Binding-site contacts:
Ligand atom C5 contacts residue MET175 of chain 1.VA at 3.8 Å (hydrophobic).
Ligand atom C6 contacts residue MET175 of chain 1.VA at 3.9 Å (hydrophobic).
Ligand atom C35 contacts residue GLY71 of chain 1.VA at 3.8 Å.
Ligand atom C35 contacts residue CLA1 of chain 1.KJ at 4.1 Å.
Ligand atom O2 contacts residue ILE27 of chain 1.VA at 2.9 Å (h-bond).
Ligand atom C18 contacts residue PRO26 of chain 1.VA at 3.7 Å (hydrophobic).
Ligand atom C5 contacts residue CLA1 of chain 1.JJ at 3.1 Å.
Ligand atom C36 contacts residue CLA1 of chain 1.KJ at 3.4 Å.
Ligand atom C34 contacts residue PHE72 of chain 1.VA at 3.9 Å (hydrophobic).
Ligand atom C33 contacts residue ILE102 of chain 1.VA at 4.2 Å (hydrophobic).
Ligand atom O4 contacts residue PRO98 of chain 1.VA at 3.4 Å (h-bond).
Ligand atom C23 contacts residue PHE24 of chain 1.VA at 3.8 Å (hydrophobic).
Ligand atom C18 contacts residue ILE27 of chain 1.VA at 4.0 Å (hydrophobic).
Ligand atom O1 contacts residue PRO26 of chain 1.VA at 4.0 Å.
Ligand atom C1 contacts residue CLA1 of chain 1.JJ at 3.9 Å.
Ligand atom C4 contacts residue CLA1 of chain 1.JJ at 3.4 Å.
Ligand atom O2 contacts residue GLY28 of chain 1.VA at 3.2 Å (h-bond).
Ligand atom C36 contacts residue PHE72 of chain 1.VA at 3.9 Å (hydrophobic).
Ligand atom C41 contacts residue PHE72 of chain 1.VA at 3.9 Å (hydrophobic).
Ligand atom O2 contacts residue PRO26 of chain 1.VA at 3.8 Å.
Ligand atom C6 contacts residue CLA1 of chain 1.JJ at 3.6 Å.
Ligand atom C2 contacts residue ALA65 of chain 1.VA at 4.2 Å (hydrophobic).
Ligand atom C35 contacts residue PHE72 of chain 1.VA at 3.5 Å (hydrophobic).
Ligand atom C15 contacts residue PHE24 of chain 1.VA at 3.9 Å (hydrophobic).
Ligand atom C contacts residue CLA1 of chain 1.JJ at 3.0 Å.
Ligand atom O1 contacts residue PHE24 of chain 1.VA at 2.9 Å.
Ligand atom C7 contacts residue MET175 of chain 1.VA at 3.1 Å (hydrophobic).
Ligand atom C24 contacts residue ALA178 of chain 1.VA at 4.2 Å (hydrophobic).
Ligand atom C34 contacts residue PRO98 of chain 1.VA at 4.0 Å (hydrophobic).
Ligand atom C3 contacts residue MET175 of chain 1.VA at 4.1 Å (hydrophobic).
Ligand atom C33 contacts residue CLA1 of chain 1.KJ at 3.7 Å.
Ligand atom C3 contacts residue CLA1 of chain 1.JJ at 3.5 Å.
Ligand atom C4 contacts residue MET175 of chain 1.VA at 3.7 Å (hydrophobic).
Ligand atom C31 contacts residue CLA1 of chain 1.KJ at 3.9 Å.
Ligand atom C26 contacts residue ALA68 of chain 1.VA at 4.1 Å (hydrophobic).
Ligand atom O4 contacts residue CLA1 of chain 1.KJ at 3.7 Å.
Ligand atom C31 contacts residue PHE72 of chain 1.VA at 4.0 Å (hydrophobic).
Ligand atom C25 contacts residue CLA1 of chain 1.JJ at 3.9 Å.
Ligand atom C37 contacts residue CLA1 of chain 1.KJ at 2.3 Å.
Ligand atom C8 contacts residue CLA1 of chain 1.JJ at 3.5 Å.

Sequence of chain 1.VA:
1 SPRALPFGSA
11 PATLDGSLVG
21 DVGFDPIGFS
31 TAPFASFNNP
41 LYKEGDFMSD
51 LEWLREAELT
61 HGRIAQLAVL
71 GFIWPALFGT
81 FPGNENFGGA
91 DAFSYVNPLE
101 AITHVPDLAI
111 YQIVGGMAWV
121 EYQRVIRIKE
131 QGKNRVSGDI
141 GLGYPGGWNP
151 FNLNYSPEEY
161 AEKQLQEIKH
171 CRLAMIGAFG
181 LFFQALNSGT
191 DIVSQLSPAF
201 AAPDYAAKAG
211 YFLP

This protein binds this small molecule.
Small molecule (SMILES): CC1=C(C#C/C(C)=C/C=C/C(C)=C/C=C/C=C(C)/C=C/C=C(C)/C=C\[C@@]23O[C@]2(C)C[C@@H](O)CC3(C)C)C(C)(C)C[C@H](O)C1